Binding-site contacts:
Ligand atom C4 contacts residue ASN371 of chain 1.B at 4.3 Å.
Ligand atom O6 contacts residue GLY347 of chain 1.B at 3.7 Å.
Ligand atom C1 contacts residue ASN371 of chain 1.B at 1.4 Å.
Ligand atom C7 contacts residue GLU344 of chain 1.B at 4.3 Å.
Ligand atom C6 contacts residue GLY347 of chain 1.B at 4.4 Å.
Ligand atom O5 contacts residue GLY347 of chain 1.B at 4.5 Å.
Ligand atom C2 contacts residue ASN371 of chain 1.B at 2.5 Å.
Ligand atom C2 contacts residue GLU344 of chain 1.B at 4.2 Å.
Ligand atom N2 contacts residue ASN371 of chain 1.B at 2.9 Å (h-bond).
Ligand atom C3 contacts residue ASN371 of chain 1.B at 3.8 Å.
Ligand atom C8 contacts residue ASN371 of chain 1.B at 4.5 Å.
Ligand atom C1 contacts residue GLU344 of chain 1.B at 3.8 Å.
Ligand atom C8 contacts residue GLU344 of chain 1.B at 3.9 Å.
Ligand atom C5 contacts residue ASN371 of chain 1.B at 3.6 Å.
Ligand atom O5 contacts residue ASN371 of chain 1.B at 2.4 Å (h-bond).
Ligand atom C7 contacts residue ASN371 of chain 1.B at 3.5 Å.
Ligand atom O7 contacts residue GLU344 of chain 1.B at 3.7 Å.
Ligand atom O5 contacts residue GLU344 of chain 1.B at 4.1 Å.
Ligand atom O7 contacts residue ASN371 of chain 1.B at 3.7 Å.

Sequence of chain 1.B:
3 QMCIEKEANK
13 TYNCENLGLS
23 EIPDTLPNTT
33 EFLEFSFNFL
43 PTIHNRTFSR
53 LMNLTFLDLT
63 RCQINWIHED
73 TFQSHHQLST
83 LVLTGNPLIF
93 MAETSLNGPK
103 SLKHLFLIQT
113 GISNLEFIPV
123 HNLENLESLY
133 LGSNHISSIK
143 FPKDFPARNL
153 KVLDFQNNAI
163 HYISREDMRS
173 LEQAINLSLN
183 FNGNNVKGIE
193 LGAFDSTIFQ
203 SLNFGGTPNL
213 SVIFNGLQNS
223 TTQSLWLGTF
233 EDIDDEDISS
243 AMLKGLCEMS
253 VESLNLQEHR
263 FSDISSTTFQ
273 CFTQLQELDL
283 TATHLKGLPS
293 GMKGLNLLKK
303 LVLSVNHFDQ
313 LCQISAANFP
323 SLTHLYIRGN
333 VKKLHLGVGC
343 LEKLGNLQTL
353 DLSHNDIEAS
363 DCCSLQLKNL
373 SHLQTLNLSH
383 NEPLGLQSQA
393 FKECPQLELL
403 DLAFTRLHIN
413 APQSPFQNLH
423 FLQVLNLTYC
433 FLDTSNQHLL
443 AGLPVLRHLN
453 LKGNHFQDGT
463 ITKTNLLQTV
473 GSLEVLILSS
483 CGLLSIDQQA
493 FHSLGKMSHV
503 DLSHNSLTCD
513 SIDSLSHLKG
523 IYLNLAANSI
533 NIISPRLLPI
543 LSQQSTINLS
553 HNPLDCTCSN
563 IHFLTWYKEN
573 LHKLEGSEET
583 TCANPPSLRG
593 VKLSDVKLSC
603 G

The small molecule below binds the protein below.
Small molecule (SMILES): CC(=O)N[C@@H]1[C@@H](O)[C@H](O)[C@@H](CO)O[C@H]1O